A protein and the small-molecule ligand that binds it are described below.
Small molecule (SMILES): CC(=O)N[C@H]1[C@H](O[C@H]2[C@H](O)[C@@H](NC(C)=O)CO[C@@H]2CO)O[C@H](CO)[C@@H](O[C@@H]2O[C@H](CO)[C@@H](O)[C@H](O[C@H]3O[C@H](CO)[C@@H](O)[C@H](O)[C@@H]3O)[C@@H]2O)[C@@H]1O

Binding-site contacts:
Ligand atom N2 contacts residue TRP214 of chain 1.A at 4.3 Å.
Ligand atom C5 contacts residue TRP214 of chain 1.A at 4.1 Å (hydrophobic).
Ligand atom C8 contacts residue THR179 of chain 1.A at 4.2 Å.
Ligand atom C6 contacts residue THR159 of chain 1.E at 3.4 Å.
Ligand atom C3 contacts residue TRP214 of chain 1.A at 4.2 Å (hydrophobic).
Ligand atom O6 contacts residue THR159 of chain 1.E at 3.8 Å.
Ligand atom C8 contacts residue PRO213 of chain 1.A at 4.4 Å (hydrophobic).
Ligand atom O4 contacts residue TRP214 of chain 1.A at 3.5 Å.
Ligand atom C2 contacts residue TRP214 of chain 1.A at 3.8 Å (hydrophobic).
Ligand atom C4 contacts residue ASN157 of chain 1.E at 4.2 Å.
Ligand atom C2 contacts residue SER211 of chain 1.A at 3.5 Å.
Ligand atom O7 contacts residue ASN157 of chain 1.E at 4.0 Å.
Ligand atom C5 contacts residue ASN157 of chain 1.E at 3.5 Å.
Ligand atom C7 contacts residue SER211 of chain 1.A at 3.6 Å.
Ligand atom C3 contacts residue TRP214 of chain 1.A at 4.2 Å (hydrophobic).
Ligand atom C3 contacts residue ASN157 of chain 1.E at 3.8 Å.
Ligand atom O5 contacts residue TRP214 of chain 1.A at 4.4 Å.
Ligand atom C1 contacts residue ASN157 of chain 1.E at 1.4 Å.
Ligand atom C7 contacts residue TRP214 of chain 1.A at 3.8 Å (hydrophobic).
Ligand atom C7 contacts residue PRO213 of chain 1.A at 4.2 Å (hydrophobic).
Ligand atom O5 contacts residue ASN157 of chain 1.E at 2.2 Å (h-bond).
Ligand atom C8 contacts residue VAL236 of chain 1.E at 4.4 Å (hydrophobic).
Ligand atom C1 contacts residue TRP214 of chain 1.A at 4.0 Å (hydrophobic).
Ligand atom O6 contacts residue TRP214 of chain 1.A at 3.5 Å.
Ligand atom O7 contacts residue ARG212 of chain 1.A at 4.0 Å.
Ligand atom N2 contacts residue ASN157 of chain 1.E at 3.0 Å (h-bond).
Ligand atom C2 contacts residue ASN157 of chain 1.E at 2.5 Å.
Ligand atom C8 contacts residue VAL234 of chain 1.E at 4.2 Å (hydrophobic).
Ligand atom O7 contacts residue TRP214 of chain 1.A at 2.8 Å (h-bond).
Ligand atom C7 contacts residue ASN157 of chain 1.E at 3.7 Å.
Ligand atom C4 contacts residue TRP214 of chain 1.A at 3.8 Å (hydrophobic).
Ligand atom C3 contacts residue SER211 of chain 1.A at 3.8 Å.
Ligand atom O6 contacts residue TRP214 of chain 1.A at 4.4 Å.
Ligand atom C4 contacts residue TRP214 of chain 1.A at 4.3 Å (hydrophobic).
Ligand atom C8 contacts residue SER211 of chain 1.A at 3.7 Å.
Ligand atom O3 contacts residue TRP214 of chain 1.A at 3.7 Å.
Ligand atom C1 contacts residue SER211 of chain 1.A at 3.5 Å.
Ligand atom C8 contacts residue THR159 of chain 1.E at 3.4 Å.
Ligand atom O7 contacts residue PRO213 of chain 1.A at 3.3 Å.
Ligand atom N2 contacts residue SER211 of chain 1.A at 2.7 Å (h-bond).

Sequence of chain 1.E:
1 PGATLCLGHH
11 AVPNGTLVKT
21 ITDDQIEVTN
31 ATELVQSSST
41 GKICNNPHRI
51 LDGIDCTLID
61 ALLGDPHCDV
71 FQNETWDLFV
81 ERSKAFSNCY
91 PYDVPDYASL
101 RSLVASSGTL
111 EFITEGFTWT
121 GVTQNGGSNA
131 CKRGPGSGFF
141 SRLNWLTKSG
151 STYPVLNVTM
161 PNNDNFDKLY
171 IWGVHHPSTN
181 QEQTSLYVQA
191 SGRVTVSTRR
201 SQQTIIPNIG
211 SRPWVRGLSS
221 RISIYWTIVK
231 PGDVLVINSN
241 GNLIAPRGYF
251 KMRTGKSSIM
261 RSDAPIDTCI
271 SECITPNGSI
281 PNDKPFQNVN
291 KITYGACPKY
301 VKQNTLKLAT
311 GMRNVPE

Sequence of chain 1.A:
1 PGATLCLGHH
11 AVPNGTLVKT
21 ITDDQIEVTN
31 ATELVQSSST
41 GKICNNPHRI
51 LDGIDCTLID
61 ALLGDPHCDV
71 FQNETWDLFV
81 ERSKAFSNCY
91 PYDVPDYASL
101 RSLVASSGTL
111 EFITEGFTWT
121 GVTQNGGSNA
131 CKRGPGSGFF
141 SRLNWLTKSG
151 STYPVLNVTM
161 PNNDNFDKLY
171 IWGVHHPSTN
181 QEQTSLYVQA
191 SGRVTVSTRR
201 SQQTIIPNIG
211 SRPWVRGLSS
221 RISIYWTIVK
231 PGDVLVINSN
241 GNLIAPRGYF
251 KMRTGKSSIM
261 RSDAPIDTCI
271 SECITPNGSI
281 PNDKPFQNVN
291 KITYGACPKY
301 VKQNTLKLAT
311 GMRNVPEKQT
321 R